Binding-site contacts:
Ligand atom O04 contacts residue 3IE1 of chain 1.G at 4.2 Å.
Ligand atom C02 contacts residue MET47 of chain 1.A at 4.2 Å (hydrophobic).
Ligand atom C01 contacts residue MET47 of chain 1.A at 3.9 Å (hydrophobic).
Ligand atom N06 contacts residue MET47 of chain 1.A at 4.2 Å.
Ligand atom C01 contacts residue VAL71 of chain 1.A at 4.0 Å (hydrophobic).
Ligand atom N06 contacts residue GLY49 of chain 1.A at 4.3 Å.
Ligand atom C01 contacts residue LEU46 of chain 1.A at 2.9 Å (hydrophobic).
Ligand atom C03 contacts residue VAL71 of chain 1.A at 4.2 Å (hydrophobic).
Ligand atom C03 contacts residue 3IE1 of chain 1.G at 4.2 Å.
Ligand atom C02 contacts residue 3IE1 of chain 1.G at 4.3 Å.
Ligand atom C01 contacts residue GLY49 of chain 1.A at 3.6 Å.
Ligand atom C02 contacts residue LEU46 of chain 1.A at 4.3 Å (hydrophobic).
Ligand atom C03 contacts residue MET47 of chain 1.A at 4.0 Å (hydrophobic).

A small-molecule ligand and the protein it binds are described below.
Small molecule (SMILES): COC[C@H](C)N

Sequence of chain 1.A:
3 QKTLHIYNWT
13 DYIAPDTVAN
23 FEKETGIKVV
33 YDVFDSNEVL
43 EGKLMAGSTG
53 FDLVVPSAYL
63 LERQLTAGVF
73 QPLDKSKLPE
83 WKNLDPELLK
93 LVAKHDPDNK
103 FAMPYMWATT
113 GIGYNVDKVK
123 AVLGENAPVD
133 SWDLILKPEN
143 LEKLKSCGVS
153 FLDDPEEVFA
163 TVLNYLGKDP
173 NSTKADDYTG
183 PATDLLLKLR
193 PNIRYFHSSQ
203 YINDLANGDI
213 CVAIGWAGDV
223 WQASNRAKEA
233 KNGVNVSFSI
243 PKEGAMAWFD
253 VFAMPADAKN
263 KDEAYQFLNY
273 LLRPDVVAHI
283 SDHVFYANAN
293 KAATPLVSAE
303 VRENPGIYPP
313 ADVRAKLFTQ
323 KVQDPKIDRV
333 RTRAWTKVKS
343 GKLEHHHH